Binding-site contacts:
Ligand atom C13 contacts residue GLY225 of chain 3.A at 3.4 Å.
Ligand atom C34 contacts residue LEU221 of chain 3.A at 3.4 Å (hydrophobic).
Ligand atom C22 contacts residue GLY225 of chain 3.A at 3.7 Å.
Ligand atom O2 contacts residue TYR17 of chain 3.A at 3.1 Å (h-bond).
Ligand atom O14 contacts residue GLY225 of chain 3.A at 3.3 Å (h-bond).
Ligand atom N23 contacts residue ASP35 of chain 3.A at 2.8 Å (salt-bridge).
Ligand atom C35 contacts residue LEU221 of chain 3.A at 3.7 Å (hydrophobic).
Ligand atom C28 contacts residue SER81 of chain 3.A at 3.3 Å.
Ligand atom N30 contacts residue SER81 of chain 3.A at 3.5 Å (h-bond).
Ligand atom C7 contacts residue GLY225 of chain 3.A at 3.8 Å.
Ligand atom O33 contacts residue THR306 of chain 3.A at 3.5 Å.
Ligand atom N23 contacts residue ASP223 of chain 3.A at 2.8 Å (salt-bridge).
Ligand atom C4 contacts residue GLY225 of chain 3.A at 3.4 Å.
Ligand atom C37 contacts residue GLN16 of chain 3.A at 3.6 Å.
Ligand atom C5 contacts residue THR15 of chain 3.A at 3.8 Å.
Ligand atom C1 contacts residue TYR159 of chain 3.A at 3.6 Å (hydrophobic).
Ligand atom O14 contacts residue ALA226 of chain 3.A at 3.3 Å.
Ligand atom O29 contacts residue TYR80 of chain 3.A at 3.2 Å.
Ligand atom C1 contacts residue THR224 of chain 3.A at 2.9 Å.
Ligand atom C3 contacts residue GLY225 of chain 3.A at 3.3 Å.
Ligand atom C5 contacts residue GLY225 of chain 3.A at 3.6 Å.
Ligand atom C25 contacts residue ASP223 of chain 3.A at 3.5 Å.
Ligand atom C34 contacts residue GLY37 of chain 3.A at 3.4 Å.
Ligand atom C1 contacts residue ALA226 of chain 3.A at 3.7 Å (hydrophobic).
Ligand atom C22 contacts residue ASP35 of chain 3.A at 3.1 Å.
Ligand atom C18 contacts residue GLY225 of chain 3.A at 3.8 Å.
Ligand atom C24 contacts residue ASP35 of chain 3.A at 3.5 Å.
Ligand atom C4 contacts residue VAL33 of chain 3.A at 3.6 Å (hydrophobic).
Ligand atom C24 contacts residue ASP223 of chain 3.A at 3.4 Å.
Ligand atom C38 contacts residue PRO115 of chain 3.A at 3.5 Å (hydrophobic).
Ligand atom N15 contacts residue GLY225 of chain 3.A at 3.7 Å.
Ligand atom C22 contacts residue ASP223 of chain 3.A at 3.6 Å.
Ligand atom C3 contacts residue THR15 of chain 3.A at 3.4 Å.
Ligand atom C11 contacts residue THR82 of chain 3.A at 3.0 Å.
Ligand atom C31 contacts residue SER81 of chain 3.A at 3.7 Å.
Ligand atom N6 contacts residue GLY225 of chain 3.A at 2.8 Å (h-bond).
Ligand atom O29 contacts residue SER81 of chain 3.A at 3.0 Å (h-bond).
Ligand atom C5 contacts residue SER227 of chain 3.A at 3.7 Å.
Ligand atom C24 contacts residue GLY37 of chain 3.A at 3.5 Å.
Ligand atom N10 contacts residue THR82 of chain 3.A at 3.0 Å (h-bond).

Sequence of chain 3.A:
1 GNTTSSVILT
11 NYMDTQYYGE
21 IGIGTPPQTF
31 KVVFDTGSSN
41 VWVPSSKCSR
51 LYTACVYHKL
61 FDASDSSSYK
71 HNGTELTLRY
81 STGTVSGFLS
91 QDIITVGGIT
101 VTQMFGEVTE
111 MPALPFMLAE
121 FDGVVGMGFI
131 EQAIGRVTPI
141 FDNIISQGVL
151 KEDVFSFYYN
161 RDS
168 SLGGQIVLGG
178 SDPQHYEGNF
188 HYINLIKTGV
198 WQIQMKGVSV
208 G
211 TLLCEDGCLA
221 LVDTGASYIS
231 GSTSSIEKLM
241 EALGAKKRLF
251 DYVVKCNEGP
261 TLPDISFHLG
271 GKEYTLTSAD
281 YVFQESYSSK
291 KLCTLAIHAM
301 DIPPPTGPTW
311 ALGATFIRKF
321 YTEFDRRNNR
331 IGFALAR

A small-molecule ligand and the protein it binds are described below.
Small molecule (SMILES): COCCCNc1nc(C(C)(C)C)ncc1C(=O)N(CC(C)C)[C@@H]1CNC[C@H](C(=O)N2CCOCC2)C1